Sequence of chain 1.B:
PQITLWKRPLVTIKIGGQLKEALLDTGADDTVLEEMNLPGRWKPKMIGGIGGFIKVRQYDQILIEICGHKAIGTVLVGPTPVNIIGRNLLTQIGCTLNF

Sequence of chain 1.A:
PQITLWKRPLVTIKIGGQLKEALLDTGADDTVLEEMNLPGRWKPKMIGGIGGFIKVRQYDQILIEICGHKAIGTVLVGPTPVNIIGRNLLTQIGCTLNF

Binding-site contacts:
Ligand atom C30 contacts residue ILE50 of chain 1.B at 3.7 Å (hydrophobic).
Ligand atom C35 contacts residue ILE47 of chain 1.A at 3.4 Å (hydrophobic).
Ligand atom O42 contacts residue ILE47 of chain 1.A at 3.7 Å.
Ligand atom O42 contacts residue ASP30 of chain 1.A at 2.4 Å (salt-bridge).
Ligand atom O22 contacts residue ASP29 of chain 1.B at 3.0 Å (salt-bridge).
Ligand atom O27 contacts residue ASP29 of chain 1.B at 2.8 Å (salt-bridge).
Ligand atom C02 contacts residue GLY48 of chain 1.A at 3.5 Å.
Ligand atom O09 contacts residue GLY49 of chain 1.A at 3.5 Å.
Ligand atom C34 contacts residue GLY27 of chain 1.B at 3.2 Å.
Ligand atom C31 contacts residue ILE50 of chain 1.B at 3.4 Å (hydrophobic).
Ligand atom N16 contacts residue GLY27 of chain 1.B at 3.0 Å (h-bond).
Ligand atom C28 contacts residue ASP25 of chain 1.A at 3.2 Å.
Ligand atom C21 contacts residue ASP30 of chain 1.B at 3.7 Å.
Ligand atom C11 contacts residue GLY27 of chain 1.A at 3.6 Å.
Ligand atom O41 contacts residue ASP30 of chain 1.A at 2.9 Å (salt-bridge).
Ligand atom C31 contacts residue GLY49 of chain 1.B at 3.5 Å.
Ligand atom C05 contacts residue ALA28 of chain 1.A at 3.5 Å (hydrophobic).
Ligand atom O19 contacts residue ALA28 of chain 1.B at 3.4 Å.
Ligand atom O09 contacts residue ILE50 of chain 1.B at 3.0 Å.
Ligand atom O08 contacts residue ILE84 of chain 1.A at 3.4 Å.
Ligand atom O41 contacts residue ASP29 of chain 1.A at 3.3 Å.
Ligand atom C13 contacts residue ASP25 of chain 1.A at 3.2 Å.
Ligand atom O14 contacts residue ASP25 of chain 1.B at 2.5 Å (salt-bridge).
Ligand atom C03 contacts residue GLY48 of chain 1.A at 3.1 Å.
Ligand atom C13 contacts residue ASP25 of chain 1.B at 3.3 Å.
Ligand atom O14 contacts residue GLY27 of chain 1.B at 3.3 Å.
Ligand atom C35 contacts residue LEU76 of chain 1.A at 3.6 Å (hydrophobic).
Ligand atom O42 contacts residue LEU76 of chain 1.A at 3.4 Å.
Ligand atom C25 contacts residue GLY48 of chain 1.B at 3.2 Å.
Ligand atom C28 contacts residue GLY27 of chain 1.B at 3.6 Å.
Ligand atom O14 contacts residue ASP25 of chain 1.A at 2.4 Å (salt-bridge).
Ligand atom O22 contacts residue ASP30 of chain 1.B at 2.9 Å (salt-bridge).
Ligand atom C40 contacts residue ASP30 of chain 1.A at 3.6 Å.
Ligand atom C35 contacts residue ASP30 of chain 1.A at 3.4 Å.
Ligand atom O22 contacts residue ALA28 of chain 1.B at 3.6 Å.
Ligand atom C24 contacts residue ASP29 of chain 1.B at 3.4 Å.
Ligand atom C12 contacts residue ASP25 of chain 1.A at 3.1 Å.
Ligand atom C23 contacts residue GLY48 of chain 1.B at 3.2 Å.
Ligand atom C31 contacts residue PRO81 of chain 1.A at 3.7 Å (hydrophobic).
Ligand atom O42 contacts residue LYS45 of chain 1.A at 3.5 Å.

The small molecule below binds the protein below.
Small molecule (SMILES): CC[C@H](C)CN(C[C@@H](O)[C@H](Cc1ccccc1)NC(=O)O[C@H]1CO[C@H]2OCC[C@H]21)S(=O)(=O)c1ccc([C@H](O)CO)cc1